Binding-site contacts:
Ligand atom C05 contacts residue LEU55 of chain 1.H at 3.5 Å (hydrophobic).
Ligand atom C07 contacts residue LEU55 of chain 1.H at 3.5 Å (hydrophobic).
Ligand atom C22 contacts residue ILE51 of chain 1.H at 3.4 Å (hydrophobic).
Ligand atom C08 contacts residue LEU55 of chain 1.H at 3.5 Å (hydrophobic).
Ligand atom N33 contacts residue ALA8 of chain 1.H at 3.5 Å.
Ligand atom N38 contacts residue TYR102 of chain 1.H at 3.5 Å (h-bond).
Ligand atom N38 contacts residue MET6 of chain 1.H at 3.0 Å (h-bond).
Ligand atom C34 contacts residue ALA8 of chain 1.H at 3.4 Å (hydrophobic).
Ligand atom F17 contacts residue GLN30 of chain 1.H at 2.5 Å.
Ligand atom C15 contacts residue GLN30 of chain 1.H at 3.2 Å.
Ligand atom C30 contacts residue PHE96 of chain 1.H at 3.4 Å (hydrophobic).
Ligand atom N38 contacts residue PHE96 of chain 1.H at 2.5 Å (h-bond).
Ligand atom N35 contacts residue VAL32 of chain 1.H at 3.3 Å.
Ligand atom C39 contacts residue PHE96 of chain 1.H at 3.4 Å (hydrophobic).
Ligand atom C11 contacts residue LEU55 of chain 1.H at 3.4 Å (hydrophobic).
Ligand atom N36 contacts residue MET6 of chain 1.H at 3.5 Å.
Ligand atom C09 contacts residue PRO56 of chain 1.H at 3.5 Å (hydrophobic).
Ligand atom C08 contacts residue PRO56 of chain 1.H at 3.6 Å (hydrophobic).
Ligand atom C07 contacts residue ARG58 of chain 1.H at 3.5 Å.
Ligand atom C34 contacts residue VAL32 of chain 1.H at 3.4 Å (hydrophobic).
Ligand atom C28 contacts residue LEU21 of chain 1.H at 3.5 Å (hydrophobic).
Ligand atom F16 contacts residue LEU29 of chain 1.H at 3.5 Å.
Ligand atom C34 contacts residue GLU28 of chain 1.H at 3.5 Å.
Ligand atom C08 contacts residue ARG58 of chain 1.H at 3.2 Å.
Ligand atom C25 contacts residue LEU21 of chain 1.H at 3.5 Å (hydrophobic).
Ligand atom N35 contacts residue GLU28 of chain 1.H at 2.5 Å (salt-bridge).
Ligand atom O26 contacts residue LEU21 of chain 1.H at 3.4 Å.
Ligand atom C20 contacts residue ILE51 of chain 1.H at 3.5 Å (hydrophobic).
Ligand atom N36 contacts residue VAL7 of chain 1.H at 3.3 Å.
Ligand atom N35 contacts residue VAL7 of chain 1.H at 3.3 Å (h-bond).
Ligand atom N36 contacts residue ALA8 of chain 1.H at 3.4 Å (h-bond).
Ligand atom N04 contacts residue LEU55 of chain 1.H at 3.5 Å.
Ligand atom N35 contacts residue ALA8 of chain 1.H at 3.5 Å (h-bond).
Ligand atom C37 contacts residue PHE96 of chain 1.H at 3.5 Å (hydrophobic).
Ligand atom N33 contacts residue GLU28 of chain 1.H at 2.8 Å (salt-bridge).
Ligand atom F18 contacts residue LYS33 of chain 1.H at 3.3 Å.
Ligand atom F16 contacts residue GLN30 of chain 1.H at 3.2 Å.
Ligand atom C14 contacts residue ARG53 of chain 1.H at 3.1 Å.
Ligand atom F18 contacts residue GLN30 of chain 1.H at 3.4 Å.
Ligand atom O01 contacts residue LEU29 of chain 1.H at 3.5 Å.

Sequence of chain 1.H:
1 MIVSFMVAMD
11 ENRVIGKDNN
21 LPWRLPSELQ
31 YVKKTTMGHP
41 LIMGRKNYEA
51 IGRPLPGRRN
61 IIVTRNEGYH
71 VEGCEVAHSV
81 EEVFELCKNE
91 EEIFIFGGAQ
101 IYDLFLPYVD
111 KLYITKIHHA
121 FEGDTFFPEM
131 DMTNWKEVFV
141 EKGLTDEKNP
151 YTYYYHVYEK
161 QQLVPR

A protein and the small-molecule ligand that binds it are described below.
Small molecule (SMILES): COc1cc(Cc2cnc(N)nc2N)cc(/C=C/C(=O)N2N=Cc3ccccc3[C@@H]2CCC(F)(F)F)c1OC